The small molecule below binds the protein below.
Small molecule (SMILES): C/C=C/C(=O)NCCCC[C@H](NC(=O)[C@H](CCCN=C(N)N)NC(=O)[C@@H]1CCCN1C(=O)[C@H](C)N)C(=O)N[C@H](C=O)CCC(N)=O

Binding-site contacts:
Ligand atom CH contacts residue PHE61 of chain 1.G at 3.6 Å (hydrophobic).
Ligand atom CY contacts residue PHE61 of chain 1.G at 3.7 Å (hydrophobic).
Ligand atom NZ contacts residue PHE61 of chain 1.G at 3.8 Å.
Ligand atom NH1 contacts residue ASP105 of chain 1.G at 3.2 Å (salt-bridge).
Ligand atom OH contacts residue GLY79 of chain 1.G at 3.5 Å.
Ligand atom CA contacts residue LEU110 of chain 1.G at 3.8 Å (hydrophobic).
Ligand atom O contacts residue GLY82 of chain 1.G at 3.1 Å (h-bond).
Ligand atom NH1 contacts residue LEU106 of chain 1.G at 3.7 Å.
Ligand atom CB contacts residue LEU110 of chain 1.G at 3.6 Å (hydrophobic).
Ligand atom CB contacts residue GLY82 of chain 1.G at 3.9 Å.
Ligand atom NH1 contacts residue GLY82 of chain 1.G at 3.6 Å.
Ligand atom CG contacts residue TYR80 of chain 1.G at 3.4 Å (hydrophobic).
Ligand atom CH contacts residue TYR80 of chain 1.G at 3.4 Å (hydrophobic).
Ligand atom CX contacts residue SER60 of chain 1.G at 3.5 Å.
Ligand atom CG contacts residue GLY82 of chain 1.G at 3.2 Å.
Ligand atom C contacts residue ALA81 of chain 1.G at 3.8 Å (hydrophobic).
Ligand atom CG contacts residue GLY82 of chain 1.G at 3.1 Å.
Ligand atom CB contacts residue LEU108 of chain 1.G at 3.3 Å (hydrophobic).
Ligand atom O contacts residue ALA81 of chain 1.G at 3.5 Å.
Ligand atom CH3 contacts residue PHE30 of chain 1.G at 3.7 Å (hydrophobic).
Ligand atom O contacts residue HIS58 of chain 1.G at 3.5 Å (h-bond).
Ligand atom CA contacts residue GLY82 of chain 1.G at 3.4 Å.
Ligand atom C contacts residue GLY82 of chain 1.G at 3.9 Å.
Ligand atom NZ contacts residue SER60 of chain 1.G at 3.7 Å.
Ligand atom NH1 contacts residue PHE83 of chain 1.G at 3.2 Å (h-bond).
Ligand atom CZ contacts residue ASP105 of chain 1.G at 3.1 Å.
Ligand atom N contacts residue GLY82 of chain 1.G at 3.2 Å (h-bond).
Ligand atom CX contacts residue PHE61 of chain 1.G at 3.5 Å (hydrophobic).
Ligand atom N contacts residue LEU110 of chain 1.G at 3.4 Å.
Ligand atom CX contacts residue TYR80 of chain 1.G at 3.7 Å (hydrophobic).
Ligand atom O contacts residue HIS58 of chain 1.G at 2.7 Å (h-bond).
Ligand atom CG contacts residue ALA81 of chain 1.G at 3.6 Å (hydrophobic).
Ligand atom CB contacts residue ALA81 of chain 1.G at 3.8 Å (hydrophobic).
Ligand atom NH2 contacts residue PHE107 of chain 1.G at 3.7 Å.
Ligand atom C contacts residue HIS58 of chain 1.G at 3.1 Å.
Ligand atom CD contacts residue HIS58 of chain 1.G at 3.8 Å.
Ligand atom OH contacts residue ALA81 of chain 1.G at 3.7 Å.
Ligand atom CE contacts residue ALA81 of chain 1.G at 3.4 Å (hydrophobic).
Ligand atom NH2 contacts residue ASP105 of chain 1.G at 2.3 Å (salt-bridge).
Ligand atom OH contacts residue TYR80 of chain 1.G at 3.1 Å (h-bond).

Sequence of chain 1.G:
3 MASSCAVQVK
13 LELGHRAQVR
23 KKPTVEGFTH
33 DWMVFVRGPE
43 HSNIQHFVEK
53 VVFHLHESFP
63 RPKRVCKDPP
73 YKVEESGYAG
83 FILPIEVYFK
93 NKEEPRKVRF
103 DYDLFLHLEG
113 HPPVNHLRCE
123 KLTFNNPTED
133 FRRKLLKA